Binding-site contacts:
Ligand atom C1 contacts residue ASN85 of chain 1.O at 1.4 Å.
Ligand atom O7 contacts residue ASN85 of chain 1.O at 3.6 Å (h-bond).
Ligand atom N2 contacts residue ASN85 of chain 1.O at 3.0 Å (h-bond).
Ligand atom O5 contacts residue ASN85 of chain 1.O at 2.4 Å (h-bond).
Ligand atom C7 contacts residue ASN85 of chain 1.O at 3.5 Å.
Ligand atom C2 contacts residue ASN85 of chain 1.O at 2.5 Å.
Ligand atom C3 contacts residue ASN85 of chain 1.O at 3.8 Å.
Ligand atom C4 contacts residue ASN85 of chain 1.O at 4.3 Å.
Ligand atom C8 contacts residue ASN85 of chain 1.O at 4.4 Å.
Ligand atom C5 contacts residue ASN85 of chain 1.O at 3.6 Å.

A small-molecule ligand and the protein it binds are described below.
Small molecule (SMILES): CC(=O)N[C@@H]1[C@@H](O)[C@H](O)[C@@H](CO)O[C@H]1O

Sequence of chain 1.O:
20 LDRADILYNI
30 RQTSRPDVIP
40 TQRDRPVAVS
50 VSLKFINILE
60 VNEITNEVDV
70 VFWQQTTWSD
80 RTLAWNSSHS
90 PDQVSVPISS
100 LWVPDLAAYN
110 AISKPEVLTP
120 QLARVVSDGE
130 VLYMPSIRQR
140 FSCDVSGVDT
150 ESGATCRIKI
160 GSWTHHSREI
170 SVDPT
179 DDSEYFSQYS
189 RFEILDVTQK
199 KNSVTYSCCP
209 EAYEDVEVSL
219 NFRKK